The small molecule below binds the protein below.
Small molecule (SMILES): Nc1ncnc2c1ncn2[C@@H]1O[C@H](COP(=O)(O)OP(=O)(O)OP(O)(O)=S)[C@@H](O)[C@H]1O

Binding-site contacts:
Ligand atom PA contacts residue THR621 of chain 1.A at 3.5 Å.
Ligand atom C4 contacts residue ILE783 of chain 1.A at 3.6 Å (hydrophobic).
Ligand atom O1A contacts residue THR621 of chain 1.A at 2.8 Å (h-bond).
Ligand atom C5 contacts residue SER618 of chain 1.A at 3.6 Å.
Ligand atom S1G contacts residue GLY617 of chain 1.A at 3.5 Å (h-bond).
Ligand atom C2 contacts residue VAL581 of chain 1.A at 3.8 Å (hydrophobic).
Ligand atom O4' contacts residue ALA825 of chain 1.A at 3.1 Å (h-bond).
Ligand atom N1 contacts residue VAL580 of chain 1.A at 3.6 Å.
Ligand atom N9 contacts residue ILE783 of chain 1.A at 3.8 Å.
Ligand atom O3' contacts residue ASN829 of chain 1.A at 3.2 Å (h-bond).
Ligand atom C5 contacts residue GLY619 of chain 1.A at 3.6 Å.
Ligand atom O2A contacts residue LYS620 of chain 1.A at 2.8 Å (salt-bridge).
Ligand atom N7 contacts residue SER618 of chain 1.A at 3.1 Å.
Ligand atom O2B contacts residue SER618 of chain 1.A at 3.5 Å (h-bond).
Ligand atom C1' contacts residue ALA825 of chain 1.A at 3.5 Å (hydrophobic).
Ligand atom O2A contacts residue THR621 of chain 1.A at 2.9 Å (h-bond).
Ligand atom O3' contacts residue ALA825 of chain 1.A at 3.5 Å.
Ligand atom PB contacts residue GLY617 of chain 1.A at 3.7 Å.
Ligand atom N1 contacts residue VAL581 of chain 1.A at 3.0 Å (h-bond).
Ligand atom C6 contacts residue VAL581 of chain 1.A at 3.6 Å (hydrophobic).
Ligand atom C8 contacts residue GLY617 of chain 1.A at 3.2 Å.
Ligand atom C6 contacts residue SER618 of chain 1.A at 3.5 Å.
Ligand atom S1G contacts residue ARG826 of chain 1.A at 3.5 Å (salt-bridge).
Ligand atom C5 contacts residue ILE783 of chain 1.A at 3.8 Å (hydrophobic).
Ligand atom O3B contacts residue GLY617 of chain 1.A at 2.9 Å (h-bond).
Ligand atom N6 contacts residue SER618 of chain 1.A at 2.9 Å (h-bond).
Ligand atom O2A contacts residue GLU622 of chain 1.A at 3.7 Å.
Ligand atom O2A contacts residue GLY619 of chain 1.A at 3.1 Å.
Ligand atom C8 contacts residue GLY619 of chain 1.A at 3.5 Å.
Ligand atom N7 contacts residue GLY619 of chain 1.A at 3.1 Å (h-bond).
Ligand atom N6 contacts residue VAL581 of chain 1.A at 2.7 Å (h-bond).
Ligand atom O2B contacts residue GLY619 of chain 1.A at 3.0 Å (h-bond).
Ligand atom O2' contacts residue ILE783 of chain 1.A at 3.7 Å.
Ligand atom N7 contacts residue GLY617 of chain 1.A at 3.2 Å (h-bond).
Ligand atom O1B contacts residue GLY619 of chain 1.A at 3.9 Å.
Ligand atom N3 contacts residue GLU622 of chain 1.A at 3.7 Å.
Ligand atom O1B contacts residue LYS620 of chain 1.A at 2.9 Å.
Ligand atom C2 contacts residue VAL580 of chain 1.A at 3.8 Å (hydrophobic).
Ligand atom N6 contacts residue LEU775 of chain 1.A at 3.8 Å.
Ligand atom O2B contacts residue GLY617 of chain 1.A at 3.0 Å.

Sequence of chain 1.A:
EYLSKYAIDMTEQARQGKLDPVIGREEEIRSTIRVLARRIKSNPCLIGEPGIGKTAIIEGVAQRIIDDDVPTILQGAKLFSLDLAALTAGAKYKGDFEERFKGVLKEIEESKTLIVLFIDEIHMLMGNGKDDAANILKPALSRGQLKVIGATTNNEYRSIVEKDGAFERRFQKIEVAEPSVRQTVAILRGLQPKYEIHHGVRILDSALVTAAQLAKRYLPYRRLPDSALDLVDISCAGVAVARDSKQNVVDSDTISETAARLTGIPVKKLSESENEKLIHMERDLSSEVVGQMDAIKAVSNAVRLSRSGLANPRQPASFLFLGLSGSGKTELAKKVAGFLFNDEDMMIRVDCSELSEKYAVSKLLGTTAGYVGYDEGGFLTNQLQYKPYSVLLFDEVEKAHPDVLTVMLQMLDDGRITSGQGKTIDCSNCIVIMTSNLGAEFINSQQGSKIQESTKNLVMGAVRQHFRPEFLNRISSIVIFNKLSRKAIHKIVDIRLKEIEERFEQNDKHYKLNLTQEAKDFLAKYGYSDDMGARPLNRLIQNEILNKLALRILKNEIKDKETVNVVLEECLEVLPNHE